The small molecule below binds the protein below.
Small molecule (SMILES): OC[C@H]1O[C@@H]2O[C@H]3[C@H](O)[C@@H](O)[C@@H](O[C@H]4[C@H](O)[C@@H](O)[C@@H](O[C@H]5[C@H](O)[C@@H](O)[C@@H](O[C@H]6[C@H](O)[C@@H](O)[C@@H](O[C@H]7[C@H](O)[C@@H](O)[C@@H](O[C@H]8[C@H](O)[C@@H](O)[C@@H](O[C@H]1[C@H](O)[C@H]2O)O[C@@H]8CO)O[C@@H]7CO)O[C@@H]6CO)O[C@@H]5CO)O[C@@H]4CO)O[C@@H]3CO

Sequence of chain 1.B:
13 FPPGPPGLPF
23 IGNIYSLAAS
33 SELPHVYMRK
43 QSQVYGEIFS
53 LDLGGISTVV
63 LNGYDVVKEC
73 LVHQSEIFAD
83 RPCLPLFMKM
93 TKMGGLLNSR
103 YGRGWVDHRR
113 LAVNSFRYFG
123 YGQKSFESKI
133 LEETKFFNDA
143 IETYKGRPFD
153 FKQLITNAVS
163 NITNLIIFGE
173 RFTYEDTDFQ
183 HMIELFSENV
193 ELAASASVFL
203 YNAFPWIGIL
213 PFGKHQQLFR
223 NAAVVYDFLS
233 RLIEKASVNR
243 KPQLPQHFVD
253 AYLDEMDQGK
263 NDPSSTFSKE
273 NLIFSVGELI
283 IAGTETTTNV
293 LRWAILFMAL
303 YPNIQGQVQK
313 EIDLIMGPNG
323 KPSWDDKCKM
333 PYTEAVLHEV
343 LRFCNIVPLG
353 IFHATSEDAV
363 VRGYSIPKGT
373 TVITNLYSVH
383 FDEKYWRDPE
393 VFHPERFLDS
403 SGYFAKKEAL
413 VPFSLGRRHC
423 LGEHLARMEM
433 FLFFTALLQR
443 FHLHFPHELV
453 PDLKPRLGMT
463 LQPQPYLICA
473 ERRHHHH

Binding-site contacts:
Ligand atom O2 contacts residue LEU212 of chain 1.B at 3.7 Å.
Ligand atom C5 contacts residue PHE214 of chain 1.B at 4.0 Å (hydrophobic).
Ligand atom C2 contacts residue LEU212 of chain 1.B at 4.2 Å (hydrophobic).
Ligand atom O2 contacts residue GLY215 of chain 1.B at 3.2 Å (h-bond).
Ligand atom C3 contacts residue GLY215 of chain 1.B at 3.8 Å.
Ligand atom C2 contacts residue PRO213 of chain 1.B at 4.5 Å (hydrophobic).
Ligand atom O4 contacts residue LEU212 of chain 1.B at 4.5 Å.
Ligand atom C2 contacts residue GLY215 of chain 1.B at 4.1 Å.
Ligand atom O3 contacts residue PRO213 of chain 1.B at 3.8 Å.
Ligand atom C3 contacts residue LEU212 of chain 1.B at 3.7 Å (hydrophobic).
Ligand atom O2 contacts residue PRO213 of chain 1.B at 3.5 Å (h-bond).
Ligand atom C3 contacts residue PRO213 of chain 1.B at 3.8 Å (hydrophobic).
Ligand atom O2 contacts residue PHE214 of chain 1.B at 4.1 Å.
Ligand atom C4 contacts residue PHE214 of chain 1.B at 4.3 Å (hydrophobic).
Ligand atom O4 contacts residue PHE214 of chain 1.B at 3.7 Å.
Ligand atom C3 contacts residue PHE214 of chain 1.B at 4.0 Å (hydrophobic).
Ligand atom O3 contacts residue GLY215 of chain 1.B at 3.7 Å.
Ligand atom O4 contacts residue PRO213 of chain 1.B at 3.9 Å.
Ligand atom O3 contacts residue LEU212 of chain 1.B at 3.6 Å.